Sequence of chain 6.A:
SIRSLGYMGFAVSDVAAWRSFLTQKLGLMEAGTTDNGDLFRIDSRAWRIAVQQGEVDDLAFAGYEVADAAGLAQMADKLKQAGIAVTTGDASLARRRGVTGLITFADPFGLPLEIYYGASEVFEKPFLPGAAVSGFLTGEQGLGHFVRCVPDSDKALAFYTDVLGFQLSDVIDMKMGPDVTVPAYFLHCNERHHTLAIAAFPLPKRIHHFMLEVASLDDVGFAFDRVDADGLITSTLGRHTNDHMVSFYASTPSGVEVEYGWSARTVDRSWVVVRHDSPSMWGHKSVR

Binding-site contacts:
Ligand atom OA1 contacts residue ASP243 of chain 6.A at 3.5 Å (salt-bridge).
Ligand atom CA5 contacts residue PHE186 of chain 6.A at 3.7 Å (hydrophobic).
Ligand atom OA2 contacts residue HIS209 of chain 6.A at 2.8 Å.
Ligand atom CA4 contacts residue ILE172 of chain 6.A at 4.0 Å (hydrophobic).
Ligand atom CA5 contacts residue ASN242 of chain 6.A at 3.0 Å.
Ligand atom OA2 contacts residue TYR249 of chain 6.A at 2.5 Å (h-bond).
Ligand atom CA3 contacts residue TBU1 of chain 6.F at 2.3 Å.
Ligand atom OA2 contacts residue GLU259 of chain 6.A at 3.5 Å (salt-bridge).
Ligand atom OA1 contacts residue HIS145 of chain 6.A at 3.5 Å.
Ligand atom OA2 contacts residue TBU1 of chain 6.F at 2.8 Å (h-bond).
Ligand atom CA5 contacts residue HIS240 of chain 6.A at 3.4 Å.
Ligand atom CA4 contacts residue PHE186 of chain 6.A at 3.6 Å (hydrophobic).
Ligand atom CB3 contacts residue TYR249 of chain 6.A at 3.7 Å (hydrophobic).
Ligand atom CB3 contacts residue TBU1 of chain 6.F at 1.1 Å.
Ligand atom CA3 contacts residue HIS240 of chain 6.A at 3.5 Å.
Ligand atom CA6 contacts residue ASN242 of chain 6.A at 3.1 Å.
Ligand atom OA1 contacts residue HIS240 of chain 6.A at 3.4 Å.
Ligand atom OA1 contacts residue HIS194 of chain 6.A at 3.5 Å.
Ligand atom OA2 contacts residue FE21 of chain 6.B at 2.4 Å.
Ligand atom CA6 contacts residue HIS194 of chain 6.A at 3.9 Å.
Ligand atom CA4 contacts residue TBU1 of chain 6.F at 2.6 Å.
Ligand atom CA1 contacts residue FE21 of chain 6.B at 3.2 Å.
Ligand atom CA6 contacts residue ASP243 of chain 6.A at 4.0 Å.
Ligand atom OA2 contacts residue HIS240 of chain 6.A at 3.7 Å.
Ligand atom CA3 contacts residue TYR249 of chain 6.A at 3.7 Å (hydrophobic).
Ligand atom CA1 contacts residue HIS194 of chain 6.A at 3.9 Å.
Ligand atom CA6 contacts residue HIS240 of chain 6.A at 3.3 Å.
Ligand atom CA2 contacts residue FE21 of chain 6.B at 3.2 Å.
Ligand atom CA4 contacts residue PRO279 of chain 6.A at 3.9 Å (hydrophobic).
Ligand atom OA1 contacts residue GLU259 of chain 6.A at 3.3 Å (salt-bridge).
Ligand atom OA1 contacts residue FE21 of chain 6.B at 2.3 Å.
Ligand atom CA2 contacts residue TBU1 of chain 6.F at 3.0 Å.
Ligand atom CA1 contacts residue HIS240 of chain 6.A at 3.3 Å.
Ligand atom CA4 contacts residue HIS240 of chain 6.A at 3.6 Å.
Ligand atom CA5 contacts residue TBU1 of chain 6.F at 4.0 Å.
Ligand atom CA6 contacts residue PHE186 of chain 6.A at 3.9 Å (hydrophobic).
Ligand atom CA2 contacts residue TYR249 of chain 6.A at 3.1 Å (hydrophobic).
Ligand atom CA5 contacts residue ILE172 of chain 6.A at 3.8 Å (hydrophobic).
Ligand atom CA2 contacts residue HIS240 of chain 6.A at 3.4 Å.
Ligand atom CA1 contacts residue TYR249 of chain 6.A at 3.9 Å (hydrophobic).

The small molecule below binds the protein below.
Small molecule (SMILES): Cc1cccc(O)c1O